The protein below binds the small molecule below.
Small molecule (SMILES): Cc1ncsc1-c1ccc([C@H](C)NC(=O)[C@@H]2C[C@@H]([O])CN2C(=O)[C@@H](NC(=O)CCCCCCC(=O)N2CCN(C[C@]3(C)CCC(c4ccc(Cl)cc4)=C(CN4CCN(c5ccc(C(=O)NS(=O)(=O)c6ccc(N[C@H](CCN7CCOCC7)CSc7ccccc7)c(S(=O)(=O)C(F)(F)F)c6)cc5)CC4)C3)CC2)C(C)(C)C)cc1

Sequence of chain 1.D:
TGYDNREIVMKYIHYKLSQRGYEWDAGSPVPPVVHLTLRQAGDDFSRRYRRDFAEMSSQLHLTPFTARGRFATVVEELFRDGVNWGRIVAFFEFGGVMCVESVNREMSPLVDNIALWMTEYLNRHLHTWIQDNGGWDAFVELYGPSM

Sequence of chain 1.A:
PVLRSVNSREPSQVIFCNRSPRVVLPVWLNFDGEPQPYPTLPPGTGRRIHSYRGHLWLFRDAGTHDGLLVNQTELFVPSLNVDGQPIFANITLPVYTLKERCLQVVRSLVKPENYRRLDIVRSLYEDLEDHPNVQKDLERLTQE

Binding-site contacts:
Ligand atom C70 contacts residue ARG36 of chain 1.A at 3.5 Å.
Ligand atom N43 contacts residue SER207 of chain 1.D at 3.3 Å (h-bond).
Ligand atom O29 contacts residue PHE200 of chain 1.D at 3.3 Å.
Ligand atom F26 contacts residue LEU203 of chain 1.D at 3.5 Å.
Ligand atom C44 contacts residue SER207 of chain 1.D at 3.3 Å.
Ligand atom CAC contacts residue ALA151 of chain 1.D at 3.4 Å (hydrophobic).
Ligand atom O51 contacts residue GLY147 of chain 1.D at 3.3 Å (h-bond).
Ligand atom OA7 contacts residue PHE58 of chain 1.A at 3.1 Å.
Ligand atom O29 contacts residue TRP146 of chain 1.D at 3.3 Å.
Ligand atom C89 contacts residue TYR65 of chain 1.A at 3.4 Å (hydrophobic).
Ligand atom C85 contacts residue HIS82 of chain 1.A at 3.4 Å.
Ligand atom C81 contacts residue ARG131 of chain 1.D at 3.3 Å.
Ligand atom O24 contacts residue TYR204 of chain 1.D at 3.5 Å.
Ligand atom C88 contacts residue HIS77 of chain 1.A at 3.3 Å.
Ligand atom F28 contacts residue LEU203 of chain 1.D at 3.3 Å.
Ligand atom O86 contacts residue HIS82 of chain 1.A at 2.6 Å (h-bond).
Ligand atom F27 contacts residue TYR204 of chain 1.D at 3.3 Å.
Ligand atom CA0 contacts residue PRO66 of chain 1.A at 3.0 Å (hydrophobic).
Ligand atom F27 contacts residue PHE200 of chain 1.D at 3.2 Å.
Ligand atom S34 contacts residue ARG109 of chain 1.D at 3.1 Å (salt-bridge).
Ligand atom C45 contacts residue LEU203 of chain 1.D at 3.4 Å (hydrophobic).
Ligand atom CL01 contacts residue PHE114 of chain 1.D at 3.4 Å.
Ligand atom C15 contacts residue GLY147 of chain 1.D at 3.4 Å.
Ligand atom OA7 contacts residue HIS82 of chain 1.A at 3.4 Å.
Ligand atom C55 contacts residue TYR110 of chain 1.D at 3.3 Å (hydrophobic).
Ligand atom O29 contacts residue GLY147 of chain 1.D at 3.5 Å (h-bond).
Ligand atom C42 contacts residue SER207 of chain 1.D at 3.3 Å.
Ligand atom N18 contacts residue GLY147 of chain 1.D at 3.3 Å.
Ligand atom N76 contacts residue TYR79 of chain 1.A at 3.3 Å.
Ligand atom C03 contacts residue ASP113 of chain 1.D at 3.4 Å.
Ligand atom N90 contacts residue HIS77 of chain 1.A at 2.9 Å (h-bond).
Ligand atom N99 contacts residue LEU68 of chain 1.A at 3.4 Å.
Ligand atom C33 contacts residue ASP105 of chain 1.D at 3.2 Å.
Ligand atom C21 contacts residue GLY147 of chain 1.D at 3.5 Å.
Ligand atom OA5 contacts residue THR127 of chain 1.D at 3.3 Å.
Ligand atom OA5 contacts residue TYR65 of chain 1.A at 2.6 Å (h-bond).
Ligand atom C87 contacts residue TYR65 of chain 1.A at 3.5 Å (hydrophobic).
Ligand atom C54 contacts residue TYR110 of chain 1.D at 3.2 Å (hydrophobic).
Ligand atom O86 contacts residue SER78 of chain 1.A at 2.9 Å (h-bond).
Ligand atom CA0 contacts residue LEU68 of chain 1.A at 3.4 Å (hydrophobic).